Sequence of chain 1.L:
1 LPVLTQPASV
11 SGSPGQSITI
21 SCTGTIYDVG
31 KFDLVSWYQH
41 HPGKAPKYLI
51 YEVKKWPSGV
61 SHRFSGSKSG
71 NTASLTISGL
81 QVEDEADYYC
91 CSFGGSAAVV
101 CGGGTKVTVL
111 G

Sequence of chain 1.I:
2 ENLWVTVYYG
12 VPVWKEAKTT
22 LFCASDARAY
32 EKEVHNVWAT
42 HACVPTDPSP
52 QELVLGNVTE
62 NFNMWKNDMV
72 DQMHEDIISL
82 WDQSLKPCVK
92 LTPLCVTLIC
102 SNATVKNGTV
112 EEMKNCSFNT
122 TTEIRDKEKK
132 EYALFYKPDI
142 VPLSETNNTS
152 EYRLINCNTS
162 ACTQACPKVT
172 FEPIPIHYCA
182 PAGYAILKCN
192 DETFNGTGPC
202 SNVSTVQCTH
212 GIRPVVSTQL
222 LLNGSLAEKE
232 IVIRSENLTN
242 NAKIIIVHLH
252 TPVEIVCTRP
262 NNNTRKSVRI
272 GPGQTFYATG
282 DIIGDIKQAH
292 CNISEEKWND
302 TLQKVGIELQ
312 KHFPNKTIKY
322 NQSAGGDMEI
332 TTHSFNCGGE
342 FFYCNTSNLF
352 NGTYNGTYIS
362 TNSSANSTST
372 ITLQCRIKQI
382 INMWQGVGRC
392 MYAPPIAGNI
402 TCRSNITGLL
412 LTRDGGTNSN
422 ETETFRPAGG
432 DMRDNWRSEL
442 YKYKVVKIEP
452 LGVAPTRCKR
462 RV

A small-molecule ligand and the protein it binds are described below.
Small molecule (SMILES): CC(=O)N[C@H]1[C@H](O[C@H]2[C@H](O)[C@@H](NC(C)=O)CO[C@@H]2CO)O[C@H](CO)[C@@H](O[C@@H]2O[C@H](CO[C@H]3O[C@H](CO)[C@@H](O)[C@H](O)[C@@H]3O)[C@@H](O)[C@H](O[C@H]3O[C@H](CO)[C@@H](O)[C@H](O)[C@@H]3O[C@H]3O[C@H](CO)[C@@H](O)[C@H](O)[C@@H]3O)[C@@H]2O)[C@@H]1O

Binding-site contacts:
Ligand atom C8 contacts residue PHE32 of chain 1.L at 4.0 Å (hydrophobic).
Ligand atom C3 contacts residue ASN263 of chain 1.I at 3.8 Å.
Ligand atom O4 contacts residue TYR27 of chain 1.L at 4.2 Å.
Ligand atom C3 contacts residue SER96 of chain 1.L at 4.4 Å.
Ligand atom C8 contacts residue PHE93 of chain 1.L at 4.1 Å (hydrophobic).
Ligand atom C7 contacts residue ASN263 of chain 1.I at 3.1 Å.
Ligand atom O5 contacts residue ASN263 of chain 1.I at 2.4 Å (h-bond).
Ligand atom O6 contacts residue SER96 of chain 1.L at 2.5 Å (h-bond).
Ligand atom C1 contacts residue SER96 of chain 1.L at 3.1 Å.
Ligand atom C1 contacts residue TYR27 of chain 1.L at 4.4 Å (hydrophobic).
Ligand atom O6 contacts residue TYR27 of chain 1.L at 4.3 Å.
Ligand atom C5 contacts residue TYR27 of chain 1.L at 3.8 Å (hydrophobic).
Ligand atom C5 contacts residue ASN263 of chain 1.I at 3.7 Å.
Ligand atom C2 contacts residue ASN263 of chain 1.I at 2.5 Å.
Ligand atom O5 contacts residue SER96 of chain 1.L at 3.0 Å (h-bond).
Ligand atom C1 contacts residue ASN263 of chain 1.I at 1.5 Å.
Ligand atom C5 contacts residue TYR27 of chain 1.L at 4.0 Å (hydrophobic).
Ligand atom C8 contacts residue ASN263 of chain 1.I at 4.3 Å.
Ligand atom N2 contacts residue ASN263 of chain 1.I at 2.9 Å (h-bond).
Ligand atom O6 contacts residue GLY94 of chain 1.L at 3.9 Å.
Ligand atom O6 contacts residue THR265 of chain 1.I at 4.0 Å.
Ligand atom O6 contacts residue GLY95 of chain 1.L at 3.3 Å.
Ligand atom O3 contacts residue GLY95 of chain 1.L at 4.1 Å.
Ligand atom C4 contacts residue ASN263 of chain 1.I at 4.3 Å.
Ligand atom O7 contacts residue ASN263 of chain 1.I at 3.0 Å (h-bond).
Ligand atom C7 contacts residue PHE93 of chain 1.L at 4.2 Å (hydrophobic).
Ligand atom O4 contacts residue SER96 of chain 1.L at 3.8 Å.
Ligand atom O5 contacts residue ILE284 of chain 1.I at 4.2 Å.
Ligand atom C4 contacts residue SER96 of chain 1.L at 3.4 Å.
Ligand atom C2 contacts residue SER96 of chain 1.L at 4.4 Å.
Ligand atom C6 contacts residue TYR27 of chain 1.L at 4.0 Å (hydrophobic).
Ligand atom C5 contacts residue SER96 of chain 1.L at 3.1 Å.
Ligand atom C6 contacts residue PRO2 of chain 1.L at 4.1 Å (hydrophobic).
Ligand atom O6 contacts residue ILE284 of chain 1.I at 4.0 Å.
Ligand atom C6 contacts residue TYR27 of chain 1.L at 4.0 Å (hydrophobic).
Ligand atom O3 contacts residue SER96 of chain 1.L at 4.0 Å.
Ligand atom O6 contacts residue TYR27 of chain 1.L at 4.3 Å.
Ligand atom C6 contacts residue SER96 of chain 1.L at 3.8 Å.
Ligand atom C6 contacts residue ILE284 of chain 1.I at 4.5 Å (hydrophobic).